Sequence of chain 3.A:
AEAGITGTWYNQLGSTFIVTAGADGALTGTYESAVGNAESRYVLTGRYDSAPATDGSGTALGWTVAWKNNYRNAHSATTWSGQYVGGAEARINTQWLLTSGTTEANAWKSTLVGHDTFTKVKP

Binding-site contacts:
Ligand atom N2' contacts residue TRP120 of chain 1.A at 4.0 Å.
Ligand atom O1 contacts residue ASN23 of chain 3.A at 3.0 Å (h-bond).
Ligand atom O1 contacts residue LEU25 of chain 3.A at 3.9 Å.
Ligand atom O1' contacts residue TRP79 of chain 3.A at 3.7 Å.
Ligand atom N2 contacts residue ASN23 of chain 3.A at 4.0 Å.
Ligand atom N2 contacts residue LEU25 of chain 3.A at 3.5 Å.
Ligand atom O1 contacts residue TYR43 of chain 3.A at 2.6 Å (h-bond).
Ligand atom N1' contacts residue TRP79 of chain 3.A at 4.0 Å.
Ligand atom C1 contacts residue SER27 of chain 3.A at 3.6 Å.
Ligand atom N1' contacts residue TRP120 of chain 1.A at 3.7 Å.
Ligand atom C1' contacts residue TRP79 of chain 3.A at 4.1 Å (hydrophobic).
Ligand atom C2 contacts residue SER45 of chain 3.A at 3.8 Å.
Ligand atom N1' contacts residue SER45 of chain 3.A at 4.2 Å.
Ligand atom C2 contacts residue TRP120 of chain 1.A at 3.6 Å (hydrophobic).
Ligand atom C2 contacts residue LEU25 of chain 3.A at 4.2 Å (hydrophobic).
Ligand atom N2 contacts residue TYR43 of chain 3.A at 3.9 Å.
Ligand atom N1 contacts residue VAL47 of chain 3.A at 3.5 Å.
Ligand atom N2 contacts residue TRP92 of chain 3.A at 4.3 Å.
Ligand atom C3 contacts residue LEU25 of chain 3.A at 4.0 Å (hydrophobic).
Ligand atom O1' contacts residue LEU110 of chain 3.A at 3.9 Å.
Ligand atom C3 contacts residue TRP120 of chain 1.A at 3.9 Å (hydrophobic).
Ligand atom C1 contacts residue TYR43 of chain 3.A at 3.5 Å (hydrophobic).
Ligand atom N1 contacts residue SER27 of chain 3.A at 3.9 Å.
Ligand atom C3 contacts residue TRP108 of chain 3.A at 3.9 Å (hydrophobic).
Ligand atom C1' contacts residue TRP120 of chain 1.A at 3.9 Å (hydrophobic).
Ligand atom N2' contacts residue TRP108 of chain 3.A at 3.5 Å.
Ligand atom N1 contacts residue SER45 of chain 3.A at 2.8 Å (h-bond).
Ligand atom C2 contacts residue VAL47 of chain 3.A at 3.5 Å (hydrophobic).
Ligand atom C1 contacts residue ASP128 of chain 3.A at 3.8 Å.
Ligand atom C3 contacts residue ASP128 of chain 3.A at 4.0 Å.
Ligand atom C1' contacts residue THR90 of chain 3.A at 3.9 Å.
Ligand atom O1' contacts residue THR90 of chain 3.A at 2.7 Å (h-bond).
Ligand atom C1 contacts residue SER45 of chain 3.A at 3.7 Å.
Ligand atom C1 contacts residue ASN23 of chain 3.A at 3.9 Å.
Ligand atom N2 contacts residue ASP128 of chain 3.A at 2.9 Å (salt-bridge).
Ligand atom O1 contacts residue SER45 of chain 3.A at 3.9 Å.
Ligand atom N1 contacts residue LEU25 of chain 3.A at 3.9 Å.
Ligand atom O1 contacts residue SER27 of chain 3.A at 2.8 Å (h-bond).
Ligand atom C1 contacts residue LEU25 of chain 3.A at 3.6 Å (hydrophobic).
Ligand atom O1 contacts residue ASP128 of chain 3.A at 3.8 Å.

Sequence of chain 1.A:
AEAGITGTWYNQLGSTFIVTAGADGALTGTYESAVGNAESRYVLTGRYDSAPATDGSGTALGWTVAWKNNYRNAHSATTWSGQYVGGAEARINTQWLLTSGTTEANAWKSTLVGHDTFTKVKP

This small molecule binds to this protein.
Small molecule (SMILES): O=C1NC2NC(=O)NC2N1